A small-molecule ligand and the protein it binds are described below.
Small molecule (SMILES): CC(=O)N[C@@H]1[C@@H](O)[C@H](O)[C@@H](CO)O[C@H]1O

Sequence of chain 1.C:
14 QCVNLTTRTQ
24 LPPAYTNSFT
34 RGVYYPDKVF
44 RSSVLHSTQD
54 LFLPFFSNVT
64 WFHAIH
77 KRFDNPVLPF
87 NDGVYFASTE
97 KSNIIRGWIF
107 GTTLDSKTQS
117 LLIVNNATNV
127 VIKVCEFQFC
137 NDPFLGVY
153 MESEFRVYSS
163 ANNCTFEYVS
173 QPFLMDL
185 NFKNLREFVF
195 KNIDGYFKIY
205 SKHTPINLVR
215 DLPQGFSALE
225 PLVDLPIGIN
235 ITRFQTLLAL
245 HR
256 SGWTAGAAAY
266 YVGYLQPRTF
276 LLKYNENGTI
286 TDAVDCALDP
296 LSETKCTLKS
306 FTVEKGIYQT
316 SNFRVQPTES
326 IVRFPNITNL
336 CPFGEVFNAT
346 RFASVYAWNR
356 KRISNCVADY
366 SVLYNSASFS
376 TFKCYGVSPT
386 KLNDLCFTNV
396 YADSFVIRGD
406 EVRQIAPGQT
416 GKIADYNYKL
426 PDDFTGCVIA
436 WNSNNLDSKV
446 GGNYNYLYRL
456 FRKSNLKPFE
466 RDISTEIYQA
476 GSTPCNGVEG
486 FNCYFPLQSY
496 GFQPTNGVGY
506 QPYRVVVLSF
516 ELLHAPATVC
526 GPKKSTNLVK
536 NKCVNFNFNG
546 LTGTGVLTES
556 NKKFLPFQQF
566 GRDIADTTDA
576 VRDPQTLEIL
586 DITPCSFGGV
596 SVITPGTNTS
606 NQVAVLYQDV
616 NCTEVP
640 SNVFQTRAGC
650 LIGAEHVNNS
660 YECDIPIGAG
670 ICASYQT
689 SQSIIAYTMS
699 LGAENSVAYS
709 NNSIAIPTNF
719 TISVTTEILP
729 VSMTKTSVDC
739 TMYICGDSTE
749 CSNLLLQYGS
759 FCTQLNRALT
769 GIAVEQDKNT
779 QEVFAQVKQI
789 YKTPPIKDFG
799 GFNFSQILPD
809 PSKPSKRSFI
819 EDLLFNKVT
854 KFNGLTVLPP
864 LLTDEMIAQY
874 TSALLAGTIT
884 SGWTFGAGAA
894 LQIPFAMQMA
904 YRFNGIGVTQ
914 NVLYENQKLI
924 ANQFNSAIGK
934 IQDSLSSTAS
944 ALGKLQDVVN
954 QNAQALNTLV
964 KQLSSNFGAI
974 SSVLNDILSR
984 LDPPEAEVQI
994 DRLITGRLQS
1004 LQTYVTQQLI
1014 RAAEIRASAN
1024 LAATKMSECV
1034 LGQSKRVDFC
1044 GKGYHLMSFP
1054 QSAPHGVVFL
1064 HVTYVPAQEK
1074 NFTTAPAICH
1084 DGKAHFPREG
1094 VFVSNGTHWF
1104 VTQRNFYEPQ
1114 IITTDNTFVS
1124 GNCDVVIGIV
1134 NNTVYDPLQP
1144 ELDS

Binding-site contacts:
Ligand atom C1 contacts residue ASN1074 of chain 1.A at 1.4 Å.
Ligand atom C4 contacts residue ALA706 of chain 1.A at 4.5 Å (hydrophobic).
Ligand atom C5 contacts residue ASN1074 of chain 1.A at 3.6 Å.
Ligand atom C8 contacts residue ASN1074 of chain 1.A at 4.0 Å.
Ligand atom C7 contacts residue ASN1074 of chain 1.A at 3.6 Å.
Ligand atom C1 contacts residue GLN895 of chain 1.C at 4.4 Å.
Ligand atom O5 contacts residue ALA706 of chain 1.A at 4.3 Å.
Ligand atom O7 contacts residue ASN1074 of chain 1.A at 3.9 Å.
Ligand atom C2 contacts residue ASN1074 of chain 1.A at 2.5 Å.
Ligand atom C1 contacts residue ALA706 of chain 1.A at 4.4 Å (hydrophobic).
Ligand atom N2 contacts residue ASN1074 of chain 1.A at 3.0 Å (h-bond).
Ligand atom C4 contacts residue ASN1074 of chain 1.A at 4.2 Å.
Ligand atom O4 contacts residue ALA706 of chain 1.A at 4.5 Å.
Ligand atom C8 contacts residue GLU1072 of chain 1.A at 3.6 Å.
Ligand atom C6 contacts residue ALA706 of chain 1.A at 4.4 Å (hydrophobic).
Ligand atom C3 contacts residue ASN1074 of chain 1.A at 3.8 Å.
Ligand atom C5 contacts residue ALA706 of chain 1.A at 3.7 Å (hydrophobic).
Ligand atom O6 contacts residue ALA706 of chain 1.A at 4.2 Å.
Ligand atom C8 contacts residue LYS1073 of chain 1.A at 4.2 Å.
Ligand atom O5 contacts residue ASN1074 of chain 1.A at 2.3 Å (h-bond).

Sequence of chain 1.A:
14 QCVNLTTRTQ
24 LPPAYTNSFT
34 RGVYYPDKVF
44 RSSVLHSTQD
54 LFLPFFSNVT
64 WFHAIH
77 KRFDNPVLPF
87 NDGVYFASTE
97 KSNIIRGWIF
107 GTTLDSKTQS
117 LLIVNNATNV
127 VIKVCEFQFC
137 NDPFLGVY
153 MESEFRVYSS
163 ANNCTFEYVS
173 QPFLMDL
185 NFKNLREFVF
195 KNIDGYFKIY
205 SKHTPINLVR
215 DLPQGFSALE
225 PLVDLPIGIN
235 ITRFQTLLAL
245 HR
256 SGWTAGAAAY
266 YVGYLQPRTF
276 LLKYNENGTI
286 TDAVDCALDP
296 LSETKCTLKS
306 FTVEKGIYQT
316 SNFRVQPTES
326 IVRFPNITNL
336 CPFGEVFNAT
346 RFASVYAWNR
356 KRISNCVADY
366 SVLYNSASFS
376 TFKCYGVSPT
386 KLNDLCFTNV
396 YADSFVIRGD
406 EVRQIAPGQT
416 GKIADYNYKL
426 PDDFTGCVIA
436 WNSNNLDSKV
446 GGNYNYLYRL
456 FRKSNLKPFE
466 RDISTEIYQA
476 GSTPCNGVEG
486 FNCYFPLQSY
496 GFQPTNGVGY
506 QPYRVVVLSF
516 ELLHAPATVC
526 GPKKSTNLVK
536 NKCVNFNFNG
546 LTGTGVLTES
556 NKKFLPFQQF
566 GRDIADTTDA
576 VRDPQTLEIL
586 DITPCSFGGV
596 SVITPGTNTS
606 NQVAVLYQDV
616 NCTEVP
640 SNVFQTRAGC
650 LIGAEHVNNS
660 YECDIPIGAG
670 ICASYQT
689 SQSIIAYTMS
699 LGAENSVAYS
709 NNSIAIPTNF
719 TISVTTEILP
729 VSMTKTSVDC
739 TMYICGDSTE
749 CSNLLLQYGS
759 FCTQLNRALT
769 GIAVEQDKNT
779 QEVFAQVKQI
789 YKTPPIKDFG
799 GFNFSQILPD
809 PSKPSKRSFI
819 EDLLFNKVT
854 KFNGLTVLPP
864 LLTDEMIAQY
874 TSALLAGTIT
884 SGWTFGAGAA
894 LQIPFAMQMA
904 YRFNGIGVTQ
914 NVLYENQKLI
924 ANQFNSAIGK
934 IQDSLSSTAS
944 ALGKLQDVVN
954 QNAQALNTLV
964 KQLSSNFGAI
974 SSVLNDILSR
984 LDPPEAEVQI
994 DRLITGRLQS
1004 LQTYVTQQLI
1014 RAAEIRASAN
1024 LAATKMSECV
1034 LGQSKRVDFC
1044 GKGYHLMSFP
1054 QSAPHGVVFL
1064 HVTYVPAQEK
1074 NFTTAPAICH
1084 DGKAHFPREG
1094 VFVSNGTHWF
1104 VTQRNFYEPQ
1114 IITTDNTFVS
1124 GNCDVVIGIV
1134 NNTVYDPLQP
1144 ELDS